The protein below binds the small molecule below.
Small molecule (SMILES): O=C(O)[C@@H]1O[C@H](O[C@H]2[C@@H](OS(=O)(=O)O)O[C@@H](O)[C@H](NS(=O)(=O)O)[C@H]2O)[C@@H](OS(=O)(=O)O)[C@H](O)[C@@H]1O

Sequence of chain 30.B:
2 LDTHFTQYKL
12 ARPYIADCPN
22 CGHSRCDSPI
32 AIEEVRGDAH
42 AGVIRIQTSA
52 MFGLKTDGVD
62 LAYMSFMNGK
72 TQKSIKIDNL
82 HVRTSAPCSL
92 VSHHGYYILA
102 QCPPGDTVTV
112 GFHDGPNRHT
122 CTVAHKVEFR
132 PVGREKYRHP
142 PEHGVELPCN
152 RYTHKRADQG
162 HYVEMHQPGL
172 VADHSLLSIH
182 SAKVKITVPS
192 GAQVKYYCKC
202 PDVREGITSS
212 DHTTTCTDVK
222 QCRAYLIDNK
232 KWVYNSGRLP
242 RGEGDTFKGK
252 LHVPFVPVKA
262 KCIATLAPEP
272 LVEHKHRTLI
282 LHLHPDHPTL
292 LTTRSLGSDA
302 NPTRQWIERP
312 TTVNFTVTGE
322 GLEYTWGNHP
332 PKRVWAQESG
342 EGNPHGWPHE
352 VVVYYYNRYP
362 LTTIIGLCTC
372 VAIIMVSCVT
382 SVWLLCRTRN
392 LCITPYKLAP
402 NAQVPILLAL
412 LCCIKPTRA

Binding-site contacts:
Ligand atom O6A contacts residue LEU62 of chain 30.B at 3.4 Å.
Ligand atom O3 contacts residue ARG157 of chain 30.B at 3.3 Å (salt-bridge).
Ligand atom C6 contacts residue SER93 of chain 30.B at 4.0 Å.
Ligand atom C3 contacts residue ARG157 of chain 30.B at 3.7 Å.
Ligand atom O5 contacts residue HIS155 of chain 30.B at 3.6 Å.
Ligand atom OAF contacts residue THR4 of chain 30.B at 2.9 Å (h-bond).
Ligand atom C3 contacts residue LYS156 of chain 30.B at 4.0 Å.
Ligand atom OAH contacts residue LEU2 of chain 30.B at 2.8 Å (h-bond).
Ligand atom O5B contacts residue LYS156 of chain 30.B at 3.3 Å.
Ligand atom C2 contacts residue ALA158 of chain 30.B at 3.7 Å (hydrophobic).
Ligand atom C6 contacts residue LEU62 of chain 30.B at 3.5 Å (hydrophobic).
Ligand atom C6 contacts residue HIS94 of chain 30.B at 3.9 Å.
Ligand atom O6B contacts residue LEU62 of chain 30.B at 4.0 Å.
Ligand atom C6 contacts residue HIS155 of chain 30.B at 3.4 Å.
Ligand atom SAG contacts residue ARG157 of chain 30.B at 3.6 Å (salt-bridge).
Ligand atom O4 contacts residue SER93 of chain 30.B at 3.0 Å (h-bond).
Ligand atom O6B contacts residue HIS94 of chain 30.B at 4.0 Å.
Ligand atom OAH contacts residue THR4 of chain 30.B at 3.7 Å.
Ligand atom O6A contacts residue HIS155 of chain 30.B at 3.8 Å.
Ligand atom O6B contacts residue HIS155 of chain 30.B at 3.3 Å (h-bond).
Ligand atom O6B contacts residue ARG157 of chain 30.B at 3.3 Å (salt-bridge).
Ligand atom O3 contacts residue LYS156 of chain 30.B at 3.0 Å.
Ligand atom C5 contacts residue LEU62 of chain 30.B at 3.8 Å (hydrophobic).
Ligand atom O4 contacts residue LYS156 of chain 30.B at 3.5 Å.
Ligand atom C4 contacts residue LYS156 of chain 30.B at 4.0 Å.
Ligand atom SAG contacts residue THR4 of chain 30.B at 3.9 Å.
Ligand atom OAF contacts residue ARG157 of chain 30.B at 2.8 Å (salt-bridge).
Ligand atom O6A contacts residue SER93 of chain 30.B at 3.2 Å.
Ligand atom OBI contacts residue LYS156 of chain 30.B at 4.0 Å.
Ligand atom O3 contacts residue ALA158 of chain 30.B at 3.0 Å (h-bond).
Ligand atom O5 contacts residue ARG157 of chain 30.B at 3.8 Å.
Ligand atom O5 contacts residue LYS156 of chain 30.B at 3.4 Å.
Ligand atom OAH contacts residue ASP3 of chain 30.B at 4.0 Å.
Ligand atom O6B contacts residue LYS156 of chain 30.B at 3.3 Å.
Ligand atom O4 contacts residue HIS155 of chain 30.B at 3.5 Å (h-bond).
Ligand atom C3 contacts residue ALA158 of chain 30.B at 4.0 Å (hydrophobic).
Ligand atom C5 contacts residue HIS155 of chain 30.B at 4.0 Å.
Ligand atom O6A contacts residue HIS94 of chain 30.B at 3.2 Å (h-bond).
Ligand atom OAF contacts residue ALA158 of chain 30.B at 3.3 Å.
Ligand atom OAH contacts residue ARG157 of chain 30.B at 3.1 Å (salt-bridge).